This small molecule binds to this protein.
Small molecule (SMILES): CC(=O)N[C@@H]1[C@@H](O)[C@H](O)[C@@H](CO)O[C@H]1O

Sequence of chain 1.E:
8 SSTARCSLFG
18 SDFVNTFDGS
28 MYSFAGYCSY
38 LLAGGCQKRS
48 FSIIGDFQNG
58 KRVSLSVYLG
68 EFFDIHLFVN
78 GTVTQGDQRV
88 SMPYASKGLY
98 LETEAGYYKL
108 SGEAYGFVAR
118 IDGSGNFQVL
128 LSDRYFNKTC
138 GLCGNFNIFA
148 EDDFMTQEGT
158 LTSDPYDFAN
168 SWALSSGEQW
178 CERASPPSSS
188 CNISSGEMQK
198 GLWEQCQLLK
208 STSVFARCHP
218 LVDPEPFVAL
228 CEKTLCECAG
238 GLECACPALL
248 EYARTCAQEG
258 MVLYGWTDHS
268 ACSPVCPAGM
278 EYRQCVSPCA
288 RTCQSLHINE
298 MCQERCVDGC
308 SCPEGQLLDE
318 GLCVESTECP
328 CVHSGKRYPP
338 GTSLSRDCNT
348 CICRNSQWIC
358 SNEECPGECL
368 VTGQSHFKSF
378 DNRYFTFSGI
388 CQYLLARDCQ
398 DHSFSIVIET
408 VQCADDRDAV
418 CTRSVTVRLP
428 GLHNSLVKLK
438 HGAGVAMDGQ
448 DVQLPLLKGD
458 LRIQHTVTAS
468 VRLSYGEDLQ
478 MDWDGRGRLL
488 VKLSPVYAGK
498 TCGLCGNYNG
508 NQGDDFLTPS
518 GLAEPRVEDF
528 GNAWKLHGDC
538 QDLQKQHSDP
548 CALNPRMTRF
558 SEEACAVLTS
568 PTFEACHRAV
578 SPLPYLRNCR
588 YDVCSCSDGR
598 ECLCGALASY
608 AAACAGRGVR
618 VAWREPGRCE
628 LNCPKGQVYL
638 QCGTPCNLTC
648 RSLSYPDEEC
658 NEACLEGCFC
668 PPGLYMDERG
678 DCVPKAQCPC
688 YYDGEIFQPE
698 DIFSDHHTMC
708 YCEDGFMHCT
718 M

Binding-site contacts:
Ligand atom C4 contacts residue ASN77 of chain 1.E at 4.3 Å.
Ligand atom O7 contacts residue ASN77 of chain 1.E at 3.0 Å.
Ligand atom O7 contacts residue PHE75 of chain 1.E at 3.2 Å.
Ligand atom C1 contacts residue THR79 of chain 1.E at 4.4 Å.
Ligand atom O6 contacts residue ARG86 of chain 1.E at 3.6 Å (salt-bridge).
Ligand atom N2 contacts residue ASN77 of chain 1.E at 2.9 Å (h-bond).
Ligand atom C6 contacts residue ARG86 of chain 1.E at 4.5 Å.
Ligand atom C3 contacts residue ASN77 of chain 1.E at 3.8 Å.
Ligand atom C8 contacts residue VAL76 of chain 1.E at 3.3 Å (hydrophobic).
Ligand atom C1 contacts residue ASN77 of chain 1.E at 1.4 Å.
Ligand atom O7 contacts residue VAL76 of chain 1.E at 3.7 Å.
Ligand atom C6 contacts residue THR79 of chain 1.E at 4.5 Å.
Ligand atom C5 contacts residue ASN77 of chain 1.E at 3.6 Å.
Ligand atom O5 contacts residue ASN77 of chain 1.E at 2.5 Å (h-bond).
Ligand atom O5 contacts residue THR79 of chain 1.E at 3.8 Å.
Ligand atom C2 contacts residue THR79 of chain 1.E at 4.4 Å.
Ligand atom C7 contacts residue VAL76 of chain 1.E at 3.9 Å (hydrophobic).
Ligand atom C7 contacts residue ASN77 of chain 1.E at 3.3 Å.
Ligand atom C2 contacts residue ASN77 of chain 1.E at 2.6 Å.
Ligand atom O6 contacts residue THR79 of chain 1.E at 3.4 Å.
Ligand atom C8 contacts residue ASN77 of chain 1.E at 4.3 Å.
Ligand atom C7 contacts residue PHE75 of chain 1.E at 4.4 Å (hydrophobic).